Sequence of chain 1.A:
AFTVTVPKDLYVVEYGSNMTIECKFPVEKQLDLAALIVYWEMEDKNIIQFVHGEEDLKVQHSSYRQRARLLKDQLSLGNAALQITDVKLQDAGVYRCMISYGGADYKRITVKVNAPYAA

A protein and the small-molecule ligand that binds it are described below.
Small molecule (SMILES): CC[C@H](C)[C@@H]1NC(=O)[C@H](Cc2ccccc2)NC(=O)[C@H](Cc2ccccc2)NC(=O)CSC[C@@H](C(=O)NCC(N)=O)NC(=O)[C@H](CCCN=C(N)N)NC(=O)[C@H](Cc2ccccc2)NC(=O)[C@H](C(C)C)NC(=O)[C@H](CCCN=C(N)N)NC(=O)[C@H](CC(=O)O)NC(=O)[C@H](CCCN=C(N)N)NC(=O)[C@H]([C@@H](C)CC)NC(=O)[C@H](C(C)C)NC1=O

Binding-site contacts:
Ligand atom N contacts residue GLN49 of chain 1.A at 3.2 Å (h-bond).
Ligand atom CE2 contacts residue TYR106 of chain 1.A at 3.7 Å (hydrophobic).
Ligand atom NE contacts residue ARG96 of chain 1.A at 4.0 Å.
Ligand atom CB contacts residue TYR106 of chain 1.A at 3.8 Å (hydrophobic).
Ligand atom CE1 contacts residue ARG96 of chain 1.A at 3.6 Å.
Ligand atom CG1 contacts residue ALA104 of chain 1.A at 3.8 Å (hydrophobic).
Ligand atom CG2 contacts residue TYR106 of chain 1.A at 3.6 Å (hydrophobic).
Ligand atom CD1 contacts residue MET98 of chain 1.A at 3.9 Å (hydrophobic).
Ligand atom CD1 contacts residue TYR106 of chain 1.A at 3.6 Å (hydrophobic).
Ligand atom CG2 contacts residue ALA104 of chain 1.A at 3.8 Å (hydrophobic).
Ligand atom N contacts residue ASN46 of chain 1.A at 3.0 Å (h-bond).
Ligand atom CD1 contacts residue ASP105 of chain 1.A at 3.3 Å.
Ligand atom C contacts residue TYR39 of chain 1.A at 4.0 Å (hydrophobic).
Ligand atom CD2 contacts residue TYR39 of chain 1.A at 3.2 Å (hydrophobic).
Ligand atom O contacts residue TYR39 of chain 1.A at 3.5 Å.
Ligand atom CA contacts residue VAL59 of chain 1.A at 3.5 Å (hydrophobic).
Ligand atom CE1 contacts residue GLU41 of chain 1.A at 3.7 Å.
Ligand atom CB contacts residue TYR39 of chain 1.A at 3.1 Å (hydrophobic).
Ligand atom CZ contacts residue ASP105 of chain 1.A at 3.5 Å.
Ligand atom CD1 contacts residue MET98 of chain 1.A at 3.9 Å (hydrophobic).
Ligand atom CE1 contacts residue TYR39 of chain 1.A at 3.0 Å (hydrophobic).
Ligand atom CE2 contacts residue TYR39 of chain 1.A at 2.1 Å (hydrophobic).
Ligand atom CA contacts residue TYR39 of chain 1.A at 3.1 Å (hydrophobic).
Ligand atom CE1 contacts residue MET98 of chain 1.A at 3.7 Å (hydrophobic).
Ligand atom CZ contacts residue TYR106 of chain 1.A at 3.4 Å (hydrophobic).
Ligand atom NH2 contacts residue ARG96 of chain 1.A at 3.7 Å.
Ligand atom CG contacts residue MET98 of chain 1.A at 4.0 Å (hydrophobic).
Ligand atom N contacts residue TYR39 of chain 1.A at 3.8 Å.
Ligand atom NH1 contacts residue TYR106 of chain 1.A at 2.9 Å (h-bond).
Ligand atom CD1 contacts residue ALA104 of chain 1.A at 3.7 Å (hydrophobic).
Ligand atom N contacts residue VAL59 of chain 1.A at 3.8 Å.
Ligand atom NH1 contacts residue ASP105 of chain 1.A at 3.4 Å (salt-bridge).
Ligand atom CA contacts residue GLN49 of chain 1.A at 3.4 Å.
Ligand atom O contacts residue TYR106 of chain 1.A at 3.6 Å.
Ligand atom CG2 contacts residue ASP105 of chain 1.A at 3.3 Å.
Ligand atom C contacts residue VAL59 of chain 1.A at 3.7 Å (hydrophobic).
Ligand atom CZ contacts residue TYR39 of chain 1.A at 1.9 Å (hydrophobic).
Ligand atom N contacts residue TYR39 of chain 1.A at 3.9 Å.
Ligand atom NH1 contacts residue LYS107 of chain 1.A at 3.5 Å (salt-bridge).
Ligand atom NH2 contacts residue ASP105 of chain 1.A at 2.8 Å (salt-bridge).